Sequence of chain 1.A:
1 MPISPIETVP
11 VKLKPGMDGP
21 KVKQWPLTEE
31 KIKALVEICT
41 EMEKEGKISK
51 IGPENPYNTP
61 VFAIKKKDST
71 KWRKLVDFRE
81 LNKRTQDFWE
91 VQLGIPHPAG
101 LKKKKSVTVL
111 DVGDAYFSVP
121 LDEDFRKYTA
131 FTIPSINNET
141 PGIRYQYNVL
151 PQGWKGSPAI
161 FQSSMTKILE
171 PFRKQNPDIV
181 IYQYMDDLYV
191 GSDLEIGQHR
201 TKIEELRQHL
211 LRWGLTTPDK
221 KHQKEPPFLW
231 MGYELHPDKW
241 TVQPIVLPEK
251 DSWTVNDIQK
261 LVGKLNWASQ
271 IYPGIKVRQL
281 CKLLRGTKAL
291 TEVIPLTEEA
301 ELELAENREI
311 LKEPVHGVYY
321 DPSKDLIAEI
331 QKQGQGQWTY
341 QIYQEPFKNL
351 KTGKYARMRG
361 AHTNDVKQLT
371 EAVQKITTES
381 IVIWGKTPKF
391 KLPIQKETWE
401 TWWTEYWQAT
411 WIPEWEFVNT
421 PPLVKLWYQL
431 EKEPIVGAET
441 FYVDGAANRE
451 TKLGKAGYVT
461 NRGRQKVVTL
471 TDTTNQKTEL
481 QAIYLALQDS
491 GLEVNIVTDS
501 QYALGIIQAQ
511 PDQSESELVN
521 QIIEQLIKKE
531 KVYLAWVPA

Binding-site contacts:
Ligand atom F contacts residue LEU101 of chain 1.A at 3.4 Å.
Ligand atom C21 contacts residue PRO237 of chain 1.A at 3.5 Å (hydrophobic).
Ligand atom C14 contacts residue PHE228 of chain 1.A at 3.6 Å (hydrophobic).
Ligand atom F5 contacts residue VAL107 of chain 1.A at 3.6 Å.
Ligand atom C contacts residue LYS102 of chain 1.A at 3.6 Å.
Ligand atom C10 contacts residue TYR189 of chain 1.A at 3.5 Å (hydrophobic).
Ligand atom F4 contacts residue GLY191 of chain 1.A at 3.0 Å.
Ligand atom C9 contacts residue TYR189 of chain 1.A at 3.5 Å (hydrophobic).
Ligand atom C19 contacts residue TYR319 of chain 1.A at 3.5 Å (hydrophobic).
Ligand atom F6 contacts residue PHE228 of chain 1.A at 3.4 Å.
Ligand atom F6 contacts residue LEU235 of chain 1.A at 3.3 Å.
Ligand atom C19 contacts residue HIS236 of chain 1.A at 3.3 Å.
Ligand atom C4 contacts residue LYS102 of chain 1.A at 3.4 Å.
Ligand atom F2 contacts residue TYR189 of chain 1.A at 3.4 Å.
Ligand atom F5 contacts residue TYR189 of chain 1.A at 3.3 Å.
Ligand atom C10 contacts residue LEU235 of chain 1.A at 3.5 Å (hydrophobic).
Ligand atom C3 contacts residue TYR319 of chain 1.A at 3.3 Å (hydrophobic).
Ligand atom C20 contacts residue HIS236 of chain 1.A at 3.4 Å.
Ligand atom C14 contacts residue VAL109 of chain 1.A at 3.6 Å (hydrophobic).
Ligand atom F1 contacts residue TYR189 of chain 1.A at 3.6 Å.
Ligand atom C18 contacts residue TYR189 of chain 1.A at 3.5 Å (hydrophobic).
Ligand atom F3 contacts residue TYR182 of chain 1.A at 3.1 Å.
Ligand atom O contacts residue TYR189 of chain 1.A at 3.4 Å.
Ligand atom F6 contacts residue PRO226 of chain 1.A at 3.4 Å.
Ligand atom N2 contacts residue PHE228 of chain 1.A at 3.5 Å.
Ligand atom N2 contacts residue TRP230 of chain 1.A at 3.6 Å.
Ligand atom C14 contacts residue VAL107 of chain 1.A at 3.6 Å (hydrophobic).
Ligand atom C4 contacts residue LEU101 of chain 1.A at 3.6 Å (hydrophobic).
Ligand atom C11 contacts residue LEU235 of chain 1.A at 3.5 Å (hydrophobic).
Ligand atom F1 contacts residue TYR182 of chain 1.A at 3.4 Å.
Ligand atom C18 contacts residue GLY191 of chain 1.A at 3.4 Å.
Ligand atom F2 contacts residue TYR182 of chain 1.A at 3.2 Å.
Ligand atom C7 contacts residue TYR189 of chain 1.A at 3.4 Å (hydrophobic).
Ligand atom F6 contacts residue HIS236 of chain 1.A at 3.4 Å.
Ligand atom F5 contacts residue VAL190 of chain 1.A at 3.2 Å.
Ligand atom C contacts residue LYS104 of chain 1.A at 3.6 Å.
Ligand atom F1 contacts residue PRO96 of chain 1.A at 3.4 Å.
Ligand atom C13 contacts residue TYR189 of chain 1.A at 3.5 Å (hydrophobic).
Ligand atom F5 contacts residue GLY191 of chain 1.A at 3.4 Å.
Ligand atom F3 contacts residue VAL180 of chain 1.A at 3.3 Å.

This small molecule binds to this protein.
Small molecule (SMILES): CC1=NC(=O)C(F)=CC1Cn1cnc(C(F)(F)C(F)F)c(Oc2cc(C(F)F)cc(C#N)c2C)c1=O